Binding-site contacts:
Ligand atom O7 contacts residue ASN211 of chain 3.A at 3.2 Å (h-bond).
Ligand atom C7 contacts residue ASN211 of chain 3.A at 3.3 Å.
Ligand atom N2 contacts residue ASN211 of chain 3.A at 3.0 Å (h-bond).
Ligand atom C2 contacts residue ASN211 of chain 3.A at 2.5 Å.
Ligand atom C5 contacts residue ASN211 of chain 3.A at 3.7 Å.
Ligand atom C8 contacts residue ASN211 of chain 3.A at 4.5 Å.
Ligand atom O5 contacts residue ASN211 of chain 3.A at 2.4 Å (h-bond).
Ligand atom C1 contacts residue ASN211 of chain 3.A at 1.4 Å.
Ligand atom C4 contacts residue ASN211 of chain 3.A at 4.2 Å.
Ligand atom C3 contacts residue ASN211 of chain 3.A at 3.8 Å.

Sequence of chain 3.A:
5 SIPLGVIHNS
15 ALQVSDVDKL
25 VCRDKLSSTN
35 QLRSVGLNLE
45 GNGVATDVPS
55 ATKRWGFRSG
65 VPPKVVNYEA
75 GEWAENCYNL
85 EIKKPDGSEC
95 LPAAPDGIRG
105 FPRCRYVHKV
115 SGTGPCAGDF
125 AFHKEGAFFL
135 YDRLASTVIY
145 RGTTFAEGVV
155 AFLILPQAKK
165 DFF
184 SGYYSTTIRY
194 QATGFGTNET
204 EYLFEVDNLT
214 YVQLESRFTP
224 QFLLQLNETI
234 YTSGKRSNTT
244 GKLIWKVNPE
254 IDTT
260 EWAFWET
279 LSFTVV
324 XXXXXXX

A small-molecule ligand and the protein it binds are described below.
Small molecule (SMILES): CC(=O)N[C@@H]1[C@@H](O)[C@H](O)[C@@H](CO)O[C@H]1O